Binding-site contacts:
Ligand atom C8 contacts residue ILE236 of chain 1.A at 3.9 Å (hydrophobic).
Ligand atom O6 contacts residue ARG216 of chain 3.A at 3.8 Å.
Ligand atom O4 contacts residue ARG216 of chain 3.A at 3.4 Å (salt-bridge).
Ligand atom C6 contacts residue LEU238 of chain 1.A at 4.4 Å (hydrophobic).
Ligand atom C3 contacts residue SER213 of chain 3.A at 4.2 Å.
Ligand atom C7 contacts residue PRO215 of chain 3.A at 4.3 Å (hydrophobic).
Ligand atom C8 contacts residue ARG216 of chain 3.A at 4.4 Å.
Ligand atom C1 contacts residue LEU238 of chain 1.A at 4.4 Å (hydrophobic).
Ligand atom C3 contacts residue ASN159 of chain 1.A at 3.8 Å.
Ligand atom C5 contacts residue ASN219 of chain 3.A at 4.2 Å.
Ligand atom N2 contacts residue ARG216 of chain 3.A at 4.5 Å.
Ligand atom C7 contacts residue ASN159 of chain 1.A at 3.6 Å.
Ligand atom O5 contacts residue LEU238 of chain 1.A at 4.0 Å.
Ligand atom C7 contacts residue SER213 of chain 3.A at 4.1 Å.
Ligand atom O5 contacts residue ARG216 of chain 3.A at 3.5 Å (salt-bridge).
Ligand atom C5 contacts residue ARG216 of chain 3.A at 4.5 Å.
Ligand atom C1 contacts residue ASN159 of chain 1.A at 1.4 Å.
Ligand atom C1 contacts residue ARG216 of chain 3.A at 3.7 Å.
Ligand atom C2 contacts residue ASN159 of chain 1.A at 2.4 Å.
Ligand atom O7 contacts residue ASN159 of chain 1.A at 3.8 Å.
Ligand atom C3 contacts residue ARG216 of chain 3.A at 3.9 Å.
Ligand atom C4 contacts residue ARG216 of chain 3.A at 4.1 Å.
Ligand atom O7 contacts residue ARG214 of chain 3.A at 4.2 Å.
Ligand atom O5 contacts residue ASN159 of chain 1.A at 2.4 Å (h-bond).
Ligand atom N2 contacts residue SER213 of chain 3.A at 3.5 Å (h-bond).
Ligand atom C5 contacts residue ASN159 of chain 1.A at 3.7 Å.
Ligand atom N2 contacts residue ASN159 of chain 1.A at 2.9 Å (h-bond).
Ligand atom O3 contacts residue ARG216 of chain 3.A at 3.3 Å.
Ligand atom C2 contacts residue ARG216 of chain 3.A at 3.7 Å.
Ligand atom C7 contacts residue ARG216 of chain 3.A at 4.0 Å.
Ligand atom C6 contacts residue THR161 of chain 1.A at 4.3 Å.
Ligand atom C4 contacts residue ASN159 of chain 1.A at 4.2 Å.
Ligand atom C5 contacts residue LEU238 of chain 1.A at 4.2 Å (hydrophobic).
Ligand atom C8 contacts residue SER213 of chain 3.A at 3.7 Å.
Ligand atom C2 contacts residue SER213 of chain 3.A at 4.4 Å.
Ligand atom O7 contacts residue PRO215 of chain 3.A at 3.6 Å.
Ligand atom C8 contacts residue PRO215 of chain 3.A at 4.2 Å (hydrophobic).
Ligand atom O7 contacts residue ARG216 of chain 3.A at 3.0 Å (salt-bridge).
Ligand atom O3 contacts residue SER213 of chain 3.A at 4.4 Å.

This protein binds this small molecule.
Small molecule (SMILES): CC(=O)N[C@H]1[C@H](O[C@H]2[C@H](O)[C@@H](NC(C)=O)CO[C@@H]2CO)O[C@H](CO)[C@@H](O[C@@H]2O[C@H](CO)[C@@H](O)[C@H](O)[C@@H]2O)[C@@H]1O

Sequence of chain 3.A:
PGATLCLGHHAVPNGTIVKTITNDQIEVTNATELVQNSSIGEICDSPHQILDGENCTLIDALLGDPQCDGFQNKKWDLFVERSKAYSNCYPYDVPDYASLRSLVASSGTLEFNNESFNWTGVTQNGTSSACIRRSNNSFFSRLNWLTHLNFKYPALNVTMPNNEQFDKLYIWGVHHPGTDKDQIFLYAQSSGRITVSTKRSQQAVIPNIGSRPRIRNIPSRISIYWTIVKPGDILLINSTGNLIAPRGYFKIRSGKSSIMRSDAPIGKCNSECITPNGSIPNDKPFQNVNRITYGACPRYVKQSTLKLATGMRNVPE

Sequence of chain 1.A:
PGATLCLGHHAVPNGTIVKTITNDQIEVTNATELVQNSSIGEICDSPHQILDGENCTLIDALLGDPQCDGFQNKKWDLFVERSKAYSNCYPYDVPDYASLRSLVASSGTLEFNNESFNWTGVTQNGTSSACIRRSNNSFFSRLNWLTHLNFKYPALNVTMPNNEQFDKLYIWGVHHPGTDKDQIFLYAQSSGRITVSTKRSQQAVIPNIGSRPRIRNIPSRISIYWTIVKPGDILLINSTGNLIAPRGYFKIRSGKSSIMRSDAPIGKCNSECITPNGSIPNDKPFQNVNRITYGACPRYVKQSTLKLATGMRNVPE